Binding-site contacts:
Ligand atom O4 contacts residue ARG472 of chain 1.D at 3.1 Å.
Ligand atom F3 contacts residue THR169 of chain 1.D at 3.3 Å.
Ligand atom C6 contacts residue ARG472 of chain 1.D at 3.9 Å.
Ligand atom C4 contacts residue GLN448 of chain 1.D at 4.1 Å.
Ligand atom C2 contacts residue HIS548 of chain 1.D at 3.7 Å.
Ligand atom C3 contacts residue THR169 of chain 1.D at 4.2 Å.
Ligand atom O1 contacts residue FDA1 of chain 1.R at 3.2 Å.
Ligand atom C3 contacts residue FDA1 of chain 1.R at 4.0 Å.
Ligand atom F3 contacts residue ASN593 of chain 1.D at 3.5 Å.
Ligand atom O2 contacts residue HIS548 of chain 1.D at 2.7 Å (h-bond).
Ligand atom C6 contacts residue PHE454 of chain 1.D at 3.8 Å (hydrophobic).
Ligand atom O2 contacts residue ASN593 of chain 1.D at 2.9 Å (h-bond).
Ligand atom O4 contacts residue ASP452 of chain 1.D at 2.8 Å (salt-bridge).
Ligand atom O5 contacts residue FDA1 of chain 1.R at 3.8 Å.
Ligand atom C2 contacts residue FDA1 of chain 1.R at 3.0 Å.
Ligand atom F3 contacts residue ASP452 of chain 1.D at 3.6 Å.
Ligand atom C3 contacts residue PHE474 of chain 1.D at 3.9 Å (hydrophobic).
Ligand atom O1 contacts residue HIS548 of chain 1.D at 3.2 Å (h-bond).
Ligand atom F3 contacts residue GLN448 of chain 1.D at 3.0 Å.
Ligand atom O1 contacts residue VAL546 of chain 1.D at 2.5 Å (h-bond).
Ligand atom C3 contacts residue GLN448 of chain 1.D at 3.6 Å.
Ligand atom O4 contacts residue PHE474 of chain 1.D at 3.7 Å.
Ligand atom C3 contacts residue ASP452 of chain 1.D at 3.9 Å.
Ligand atom F3 contacts residue FDA1 of chain 1.R at 3.0 Å.
Ligand atom O6 contacts residue TYR456 of chain 1.D at 2.6 Å (h-bond).
Ligand atom O6 contacts residue PHE454 of chain 1.D at 3.5 Å.
Ligand atom C2 contacts residue ASN593 of chain 1.D at 3.9 Å.
Ligand atom C5 contacts residue TYR456 of chain 1.D at 4.2 Å (hydrophobic).
Ligand atom C5 contacts residue ASP452 of chain 1.D at 4.2 Å.
Ligand atom C1 contacts residue VAL546 of chain 1.D at 3.3 Å (hydrophobic).
Ligand atom O4 contacts residue GLN448 of chain 1.D at 3.4 Å (h-bond).
Ligand atom C4 contacts residue ASP452 of chain 1.D at 3.0 Å.
Ligand atom O2 contacts residue FDA1 of chain 1.R at 2.8 Å.
Ligand atom C1 contacts residue FDA1 of chain 1.R at 3.7 Å.
Ligand atom C3 contacts residue ASN593 of chain 1.D at 3.8 Å.
Ligand atom O5 contacts residue VAL546 of chain 1.D at 3.8 Å.
Ligand atom C1 contacts residue HIS548 of chain 1.D at 3.6 Å.
Ligand atom C6 contacts residue TYR456 of chain 1.D at 3.1 Å (hydrophobic).
Ligand atom C6 contacts residue ASP452 of chain 1.D at 4.0 Å.
Ligand atom C4 contacts residue THR169 of chain 1.D at 4.0 Å.

The protein below binds the small molecule below.
Small molecule (SMILES): OC[C@H]1O[C@@H](O)[C@H](O)[C@@H](F)[C@@H]1O

Sequence of chain 1.D:
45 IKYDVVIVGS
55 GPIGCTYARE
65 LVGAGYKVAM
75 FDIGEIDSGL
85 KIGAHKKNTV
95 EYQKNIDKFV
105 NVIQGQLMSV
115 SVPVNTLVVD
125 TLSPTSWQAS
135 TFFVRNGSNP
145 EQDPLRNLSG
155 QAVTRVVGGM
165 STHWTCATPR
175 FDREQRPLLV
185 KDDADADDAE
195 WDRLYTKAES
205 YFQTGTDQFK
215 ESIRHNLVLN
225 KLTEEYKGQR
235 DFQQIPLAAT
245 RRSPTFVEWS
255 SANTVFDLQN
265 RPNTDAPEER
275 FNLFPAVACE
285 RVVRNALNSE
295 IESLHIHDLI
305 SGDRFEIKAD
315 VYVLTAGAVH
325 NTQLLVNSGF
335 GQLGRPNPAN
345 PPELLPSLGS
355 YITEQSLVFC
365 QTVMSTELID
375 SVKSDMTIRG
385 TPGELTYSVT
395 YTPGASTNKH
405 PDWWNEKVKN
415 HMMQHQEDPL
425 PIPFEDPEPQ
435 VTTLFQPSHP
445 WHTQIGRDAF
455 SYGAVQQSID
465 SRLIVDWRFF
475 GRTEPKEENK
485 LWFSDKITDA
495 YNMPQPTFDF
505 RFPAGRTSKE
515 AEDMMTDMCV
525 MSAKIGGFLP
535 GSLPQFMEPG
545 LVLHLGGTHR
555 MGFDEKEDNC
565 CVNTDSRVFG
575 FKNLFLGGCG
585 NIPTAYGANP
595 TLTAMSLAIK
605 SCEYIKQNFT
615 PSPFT